Sequence of chain 2.D:
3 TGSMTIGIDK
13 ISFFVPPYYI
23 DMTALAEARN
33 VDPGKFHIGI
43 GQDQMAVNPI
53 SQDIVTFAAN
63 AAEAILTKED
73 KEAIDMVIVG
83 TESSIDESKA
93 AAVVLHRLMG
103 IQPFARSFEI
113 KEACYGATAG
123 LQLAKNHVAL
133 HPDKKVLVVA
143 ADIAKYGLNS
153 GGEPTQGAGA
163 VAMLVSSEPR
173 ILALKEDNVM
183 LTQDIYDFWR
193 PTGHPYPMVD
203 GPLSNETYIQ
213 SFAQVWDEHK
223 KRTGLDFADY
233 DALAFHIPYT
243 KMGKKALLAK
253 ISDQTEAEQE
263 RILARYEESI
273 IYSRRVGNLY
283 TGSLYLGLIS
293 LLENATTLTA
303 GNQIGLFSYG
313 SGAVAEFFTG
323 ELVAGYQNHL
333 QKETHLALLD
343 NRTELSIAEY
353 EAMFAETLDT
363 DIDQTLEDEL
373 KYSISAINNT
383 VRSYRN

Binding-site contacts:
Ligand atom O5 contacts residue CYS116 of chain 1.C at 3.3 Å (h-bond).
Ligand atom C7 contacts residue GLY153 of chain 1.C at 4.0 Å.
Ligand atom C8 contacts residue SER313 of chain 1.C at 3.9 Å.
Ligand atom C20 contacts residue PRO240 of chain 1.C at 3.8 Å (hydrophobic).
Ligand atom C21 contacts residue ILE42 of chain 1.C at 3.6 Å (hydrophobic).
Ligand atom O2 contacts residue SER313 of chain 1.C at 2.8 Å (h-bond).
Ligand atom C5 contacts residue TYR148 of chain 1.C at 3.9 Å (hydrophobic).
Ligand atom C8 contacts residue HIS238 of chain 1.C at 3.8 Å.
Ligand atom C14 contacts residue GLY154 of chain 1.C at 3.8 Å.
Ligand atom C21 contacts residue GLY153 of chain 1.C at 3.6 Å.
Ligand atom C6 contacts residue GLY154 of chain 1.C at 3.7 Å.
Ligand atom C9 contacts residue GLY153 of chain 1.C at 3.3 Å.
Ligand atom C2 contacts residue CYS116 of chain 1.C at 3.4 Å (hydrophobic).
Ligand atom O5 contacts residue SER90 of chain 2.D at 3.7 Å.
Ligand atom O5 contacts residue GLU84 of chain 1.C at 2.6 Å (salt-bridge).
Ligand atom C7 contacts residue GLY154 of chain 1.C at 3.5 Å.
Ligand atom C4 contacts residue CYS116 of chain 1.C at 3.0 Å (hydrophobic).
Ligand atom C11 contacts residue PHE190 of chain 1.C at 3.7 Å (hydrophobic).
Ligand atom O2 contacts residue GLY312 of chain 1.C at 3.2 Å.
Ligand atom C10 contacts residue TYR148 of chain 1.C at 2.5 Å (hydrophobic).
Ligand atom C20 contacts residue TYR148 of chain 1.C at 3.4 Å (hydrophobic).
Ligand atom C1 contacts residue CYS116 of chain 1.C at 2.8 Å (hydrophobic).
Ligand atom O6 contacts residue CYS116 of chain 1.C at 3.4 Å (h-bond).
Ligand atom O5 contacts residue PHE190 of chain 1.C at 3.3 Å.
Ligand atom C10 contacts residue PHE190 of chain 1.C at 3.6 Å (hydrophobic).
Ligand atom O5 contacts residue ALA115 of chain 1.C at 3.2 Å.
Ligand atom C3 contacts residue GLY153 of chain 1.C at 3.8 Å.
Ligand atom O2 contacts residue CYS116 of chain 1.C at 2.8 Å (h-bond).
Ligand atom C1 contacts residue SER313 of chain 1.C at 3.5 Å.
Ligand atom C4 contacts residue TYR282 of chain 1.C at 3.8 Å (hydrophobic).
Ligand atom C4 contacts residue GLU84 of chain 1.C at 3.3 Å.
Ligand atom C6 contacts residue GLY153 of chain 1.C at 2.9 Å.
Ligand atom O2 contacts residue ALA115 of chain 1.C at 3.5 Å.
Ligand atom O2 contacts residue TYR311 of chain 1.C at 3.7 Å.
Ligand atom C16 contacts residue TYR241 of chain 1.C at 3.9 Å (hydrophobic).
Ligand atom O6 contacts residue HIS238 of chain 1.C at 2.8 Å (h-bond).
Ligand atom C4 contacts residue PHE190 of chain 1.C at 3.5 Å (hydrophobic).
Ligand atom C13 contacts residue ASN207 of chain 1.C at 3.8 Å.
Ligand atom C11 contacts residue TYR148 of chain 1.C at 2.9 Å (hydrophobic).
Ligand atom C8 contacts residue CYS116 of chain 1.C at 1.9 Å (hydrophobic).

The small molecule below binds the protein below.
Small molecule (SMILES): CC(=CC(=O)O)C=C(C)C[C@H](C)CCCC[C@@H](O)[C@H](C=O)CO

Sequence of chain 1.C:
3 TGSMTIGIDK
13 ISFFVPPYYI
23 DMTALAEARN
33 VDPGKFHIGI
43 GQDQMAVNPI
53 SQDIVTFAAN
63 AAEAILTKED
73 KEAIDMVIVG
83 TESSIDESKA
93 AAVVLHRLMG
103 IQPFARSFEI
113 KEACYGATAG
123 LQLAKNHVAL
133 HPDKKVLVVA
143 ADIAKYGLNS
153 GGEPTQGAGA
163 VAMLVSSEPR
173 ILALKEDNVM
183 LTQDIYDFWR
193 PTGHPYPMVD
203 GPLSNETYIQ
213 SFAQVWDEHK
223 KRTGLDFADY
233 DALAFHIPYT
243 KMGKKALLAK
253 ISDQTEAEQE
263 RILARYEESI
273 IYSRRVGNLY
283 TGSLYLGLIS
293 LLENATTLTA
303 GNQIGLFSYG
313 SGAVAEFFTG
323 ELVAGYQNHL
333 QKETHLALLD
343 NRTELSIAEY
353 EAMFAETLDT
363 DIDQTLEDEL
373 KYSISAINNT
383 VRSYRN